Sequence of chain 1.A:
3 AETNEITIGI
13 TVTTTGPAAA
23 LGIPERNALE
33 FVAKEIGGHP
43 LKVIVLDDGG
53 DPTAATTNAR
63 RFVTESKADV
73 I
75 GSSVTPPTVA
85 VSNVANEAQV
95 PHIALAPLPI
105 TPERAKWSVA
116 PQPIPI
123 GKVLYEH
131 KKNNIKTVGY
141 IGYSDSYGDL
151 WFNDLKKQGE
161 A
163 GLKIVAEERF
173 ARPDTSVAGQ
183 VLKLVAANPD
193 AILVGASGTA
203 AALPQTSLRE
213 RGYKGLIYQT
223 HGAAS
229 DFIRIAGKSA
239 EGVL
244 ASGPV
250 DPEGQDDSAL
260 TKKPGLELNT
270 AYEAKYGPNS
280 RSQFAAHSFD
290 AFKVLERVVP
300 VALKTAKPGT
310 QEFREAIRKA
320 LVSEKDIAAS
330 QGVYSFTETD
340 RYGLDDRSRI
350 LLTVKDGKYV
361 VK

Binding-site contacts:
Ligand atom O4 contacts residue TYR147 of chain 1.A at 3.5 Å.
Ligand atom O2 contacts residue VAL78 of chain 1.A at 3.6 Å.
Ligand atom C2 contacts residue TYR147 of chain 1.A at 3.6 Å (hydrophobic).
Ligand atom C8 contacts residue PRO101 of chain 1.A at 3.8 Å (hydrophobic).
Ligand atom C6 contacts residue HIS223 of chain 1.A at 3.7 Å.
Ligand atom O1 contacts residue ARG174 of chain 1.A at 2.9 Å (salt-bridge).
Ligand atom O1 contacts residue TYR143 of chain 1.A at 3.7 Å.
Ligand atom C5 contacts residue GLY224 of chain 1.A at 3.3 Å.
Ligand atom C1 contacts residue SER199 of chain 1.A at 3.9 Å.
Ligand atom O1 contacts residue VAL78 of chain 1.A at 3.5 Å.
Ligand atom O4 contacts residue PRO101 of chain 1.A at 3.2 Å.
Ligand atom C3 contacts residue SER199 of chain 1.A at 3.7 Å.
Ligand atom C2 contacts residue VAL78 of chain 1.A at 3.9 Å (hydrophobic).
Ligand atom C1 contacts residue TYR147 of chain 1.A at 3.7 Å (hydrophobic).
Ligand atom C9 contacts residue PRO101 of chain 1.A at 3.7 Å (hydrophobic).
Ligand atom C5 contacts residue PRO101 of chain 1.A at 3.8 Å (hydrophobic).
Ligand atom C6 contacts residue GLY224 of chain 1.A at 3.6 Å.
Ligand atom C1 contacts residue VAL78 of chain 1.A at 3.6 Å (hydrophobic).
Ligand atom O4 contacts residue ALA100 of chain 1.A at 3.5 Å.
Ligand atom C1 contacts residue ARG174 of chain 1.A at 3.5 Å.
Ligand atom C8 contacts residue LEU99 of chain 1.A at 3.9 Å (hydrophobic).
Ligand atom O2 contacts residue TYR147 of chain 1.A at 3.5 Å.
Ligand atom O2 contacts residue ARG174 of chain 1.A at 2.7 Å (salt-bridge).
Ligand atom O3 contacts residue GLN282 of chain 1.A at 3.0 Å (h-bond).
Ligand atom O3 contacts residue PRO116 of chain 1.A at 3.4 Å.
Ligand atom O1 contacts residue SER199 of chain 1.A at 2.7 Å (h-bond).
Ligand atom C6 contacts residue PRO101 of chain 1.A at 3.8 Å (hydrophobic).
Ligand atom C4 contacts residue PRO101 of chain 1.A at 3.7 Å (hydrophobic).
Ligand atom C5 contacts residue TYR147 of chain 1.A at 3.5 Å (hydrophobic).
Ligand atom C1 contacts residue THR79 of chain 1.A at 3.6 Å.
Ligand atom C2 contacts residue THR79 of chain 1.A at 3.8 Å.
Ligand atom O4 contacts residue THR79 of chain 1.A at 2.9 Å (h-bond).
Ligand atom C9 contacts residue SER77 of chain 1.A at 3.6 Å.
Ligand atom O3 contacts residue HIS286 of chain 1.A at 2.6 Å (h-bond).
Ligand atom O3 contacts residue HIS223 of chain 1.A at 3.7 Å.
Ligand atom O4 contacts residue VAL78 of chain 1.A at 3.9 Å.
Ligand atom O2 contacts residue THR79 of chain 1.A at 2.8 Å (h-bond).
Ligand atom C8 contacts residue PHE283 of chain 1.A at 3.8 Å (hydrophobic).
Ligand atom C7 contacts residue PRO101 of chain 1.A at 3.9 Å (hydrophobic).
Ligand atom C7 contacts residue HIS286 of chain 1.A at 3.7 Å.

A protein and the small-molecule ligand that binds it are described below.
Small molecule (SMILES): O=C(O)C(=O)Cc1ccc(O)cc1